Sequence of chain 1.H:
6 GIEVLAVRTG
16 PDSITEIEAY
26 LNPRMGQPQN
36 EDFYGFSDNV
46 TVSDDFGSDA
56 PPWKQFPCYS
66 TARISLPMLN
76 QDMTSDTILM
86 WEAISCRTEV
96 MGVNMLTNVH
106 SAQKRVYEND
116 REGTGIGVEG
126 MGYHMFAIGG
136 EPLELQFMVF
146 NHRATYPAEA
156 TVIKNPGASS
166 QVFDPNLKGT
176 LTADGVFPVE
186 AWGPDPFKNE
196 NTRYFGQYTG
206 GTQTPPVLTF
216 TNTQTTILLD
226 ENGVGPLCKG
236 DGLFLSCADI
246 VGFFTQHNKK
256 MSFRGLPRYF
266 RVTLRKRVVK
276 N

Sequence of chain 1.G:
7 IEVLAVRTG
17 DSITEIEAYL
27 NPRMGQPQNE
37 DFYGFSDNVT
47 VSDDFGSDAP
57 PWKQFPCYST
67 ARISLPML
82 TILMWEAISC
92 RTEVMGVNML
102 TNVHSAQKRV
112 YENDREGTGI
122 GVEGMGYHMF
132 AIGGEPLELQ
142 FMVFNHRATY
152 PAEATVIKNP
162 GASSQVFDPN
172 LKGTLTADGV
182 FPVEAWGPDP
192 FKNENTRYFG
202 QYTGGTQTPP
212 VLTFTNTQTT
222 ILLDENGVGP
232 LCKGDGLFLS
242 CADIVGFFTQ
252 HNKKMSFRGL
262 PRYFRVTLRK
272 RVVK

Binding-site contacts:
Ligand atom C11 contacts residue HIS105 of chain 1.G at 4.1 Å.
Ligand atom O10 contacts residue ASP54 of chain 1.H at 3.8 Å.
Ligand atom C6 contacts residue THR46 of chain 1.H at 3.8 Å.
Ligand atom C5 contacts residue THR46 of chain 1.H at 3.9 Å.
Ligand atom C9 contacts residue VAL47 of chain 1.H at 3.2 Å (hydrophobic).
Ligand atom N5 contacts residue PRO57 of chain 1.H at 4.2 Å.
Ligand atom C8 contacts residue VAL47 of chain 1.H at 3.9 Å (hydrophobic).
Ligand atom C7 contacts residue THR46 of chain 1.H at 4.0 Å.
Ligand atom C7 contacts residue VAL47 of chain 1.H at 3.5 Å (hydrophobic).
Ligand atom O10 contacts residue SER48 of chain 1.H at 3.5 Å.
Ligand atom O8 contacts residue THR46 of chain 1.H at 3.5 Å.
Ligand atom N5 contacts residue THR46 of chain 1.H at 3.0 Å (h-bond).
Ligand atom C5 contacts residue ALA55 of chain 1.H at 4.3 Å (hydrophobic).
Ligand atom O10 contacts residue ALA55 of chain 1.H at 2.9 Å (h-bond).
Ligand atom O4 contacts residue ALA55 of chain 1.H at 2.8 Å (h-bond).
Ligand atom C8 contacts residue THR46 of chain 1.H at 4.3 Å.
Ligand atom C4 contacts residue PRO57 of chain 1.H at 4.0 Å (hydrophobic).
Ligand atom C10 contacts residue SER48 of chain 1.H at 3.9 Å.
Ligand atom C11 contacts residue VAL47 of chain 1.H at 4.3 Å (hydrophobic).
Ligand atom C11 contacts residue THR46 of chain 1.H at 3.7 Å.
Ligand atom C7 contacts residue SER48 of chain 1.H at 4.4 Å.
Ligand atom C11 contacts residue PRO56 of chain 1.H at 3.8 Å (hydrophobic).
Ligand atom C11 contacts residue SER48 of chain 1.H at 3.8 Å.
Ligand atom C9 contacts residue ARG110 of chain 1.G at 3.9 Å.
Ligand atom C10 contacts residue ALA55 of chain 1.H at 3.4 Å (hydrophobic).
Ligand atom C11 contacts residue ASP54 of chain 1.H at 3.7 Å.
Ligand atom O9 contacts residue VAL47 of chain 1.H at 4.2 Å.
Ligand atom O4 contacts residue PRO57 of chain 1.H at 4.1 Å.
Ligand atom C10 contacts residue ASP54 of chain 1.H at 4.3 Å.
Ligand atom C11 contacts residue ALA55 of chain 1.H at 3.7 Å (hydrophobic).
Ligand atom O10 contacts residue SER53 of chain 1.H at 3.6 Å.
Ligand atom C4 contacts residue ALA55 of chain 1.H at 3.9 Å (hydrophobic).
Ligand atom O7 contacts residue SER48 of chain 1.H at 3.8 Å.
Ligand atom O7 contacts residue VAL47 of chain 1.H at 3.5 Å (h-bond).
Ligand atom C11 contacts residue PRO57 of chain 1.H at 4.3 Å (hydrophobic).
Ligand atom C10 contacts residue THR46 of chain 1.H at 3.9 Å.
Ligand atom O1A contacts residue THR46 of chain 1.H at 4.0 Å.
Ligand atom C10 contacts residue PRO56 of chain 1.H at 4.3 Å (hydrophobic).
Ligand atom C4 contacts residue THR46 of chain 1.H at 4.3 Å.
Ligand atom N5 contacts residue ALA55 of chain 1.H at 3.8 Å.

This small molecule binds to this protein.
Small molecule (SMILES): CC(=O)N[C@H]1[C@H]([C@H](O)[C@H](O)CO)O[C@@](O)(C(=O)O)C[C@@H]1O